Binding-site contacts:
Ligand atom C5 contacts residue MET33 of chain 3.F at 3.7 Å (hydrophobic).
Ligand atom O3 contacts residue VAL31 of chain 3.F at 3.6 Å.
Ligand atom C3 contacts residue NAG1 of chain 3.DA at 3.7 Å.
Ligand atom C8 contacts residue ARG57 of chain 3.F at 4.2 Å.
Ligand atom O3 contacts residue NAG1 of chain 3.DA at 2.6 Å (h-bond).
Ligand atom C8 contacts residue ASN69 of chain 3.F at 3.4 Å.
Ligand atom O4 contacts residue NAG1 of chain 3.DA at 3.0 Å.
Ligand atom O7 contacts residue ASN69 of chain 3.F at 3.8 Å.
Ligand atom O4 contacts residue VAL31 of chain 3.F at 3.3 Å.
Ligand atom C5 contacts residue VAL31 of chain 3.F at 4.2 Å (hydrophobic).
Ligand atom O1 contacts residue VAL31 of chain 3.F at 3.4 Å (h-bond).
Ligand atom C4 contacts residue VAL31 of chain 3.F at 3.8 Å (hydrophobic).
Ligand atom C6 contacts residue LEU24 of chain 3.F at 4.5 Å (hydrophobic).
Ligand atom O1 contacts residue SER70 of chain 3.F at 4.2 Å.
Ligand atom C7 contacts residue ASN69 of chain 3.F at 3.8 Å.
Ligand atom O6 contacts residue NAG1 of chain 3.DA at 3.0 Å.
Ligand atom C6 contacts residue ASN69 of chain 3.F at 4.4 Å.
Ligand atom C2 contacts residue VAL31 of chain 3.F at 4.0 Å (hydrophobic).
Ligand atom N2 contacts residue VAL31 of chain 3.F at 4.0 Å.
Ligand atom C1 contacts residue ASN69 of chain 3.F at 2.7 Å.
Ligand atom C5 contacts residue NAG1 of chain 3.DA at 4.3 Å.
Ligand atom C4 contacts residue NAG1 of chain 3.DA at 3.2 Å.
Ligand atom C1 contacts residue VAL31 of chain 3.F at 4.3 Å (hydrophobic).
Ligand atom O5 contacts residue ASN69 of chain 3.F at 2.8 Å (h-bond).
Ligand atom N2 contacts residue ASN69 of chain 3.F at 4.3 Å.
Ligand atom C6 contacts residue MET33 of chain 3.F at 3.5 Å (hydrophobic).
Ligand atom O1 contacts residue ASN69 of chain 3.F at 2.1 Å (h-bond).
Ligand atom C6 contacts residue NAG1 of chain 3.DA at 4.3 Å.
Ligand atom O1 contacts residue MET33 of chain 3.F at 3.9 Å.
Ligand atom C7 contacts residue SER70 of chain 3.F at 4.4 Å.
Ligand atom C2 contacts residue ASN69 of chain 3.F at 4.2 Å.
Ligand atom C5 contacts residue ASN69 of chain 3.F at 3.7 Å.
Ligand atom C8 contacts residue SER70 of chain 3.F at 3.7 Å.
Ligand atom C3 contacts residue VAL31 of chain 3.F at 3.0 Å (hydrophobic).
Ligand atom O5 contacts residue MET33 of chain 3.F at 4.2 Å.

The protein below binds the small molecule below.
Small molecule (SMILES): CC(=O)N[C@@H]1[C@@H](O)[C@H](O)[C@@H](CO)O[C@H]1O

Sequence of chain 3.F:
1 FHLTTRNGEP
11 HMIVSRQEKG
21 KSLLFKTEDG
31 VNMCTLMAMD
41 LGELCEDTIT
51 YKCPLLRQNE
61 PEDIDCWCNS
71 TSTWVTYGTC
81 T